Binding-site contacts:
Ligand atom C28 contacts residue MET101 of chain 1.A at 3.6 Å (hydrophobic).
Ligand atom C11 contacts residue LYS53 of chain 1.A at 3.7 Å.
Ligand atom C contacts residue ALA71 of chain 1.A at 3.5 Å (hydrophobic).
Ligand atom C11 contacts residue THR98 of chain 1.A at 3.4 Å.
Ligand atom C7 contacts residue PHE164 of chain 1.A at 3.4 Å (hydrophobic).
Ligand atom C15 contacts residue THR162 of chain 1.A at 3.6 Å.
Ligand atom C9 contacts residue ASP163 of chain 1.A at 3.2 Å.
Ligand atom O contacts residue ALA71 of chain 1.A at 3.4 Å.
Ligand atom C28 contacts residue ALA51 of chain 1.A at 3.2 Å (hydrophobic).
Ligand atom C8 contacts residue PHE164 of chain 1.A at 3.2 Å (hydrophobic).
Ligand atom C28 contacts residue GLN99 of chain 1.A at 3.3 Å.
Ligand atom N4 contacts residue MET101 of chain 1.A at 2.9 Å (h-bond).
Ligand atom O contacts residue MET74 of chain 1.A at 3.5 Å.
Ligand atom C27 contacts residue LEU152 of chain 1.A at 3.3 Å (hydrophobic).
Ligand atom C10 contacts residue THR98 of chain 1.A at 3.6 Å.
Ligand atom C13 contacts residue LYS53 of chain 1.A at 3.7 Å.
Ligand atom N2 contacts residue VAL34 of chain 1.A at 3.4 Å.
Ligand atom O1 contacts residue THR98 of chain 1.A at 3.3 Å.
Ligand atom C9 contacts residue THR162 of chain 1.A at 3.5 Å.
Ligand atom C25 contacts residue CYS105 of chain 1.A at 1.7 Å (hydrophobic).
Ligand atom N2 contacts residue LYS53 of chain 1.A at 3.1 Å (salt-bridge).
Ligand atom C12 contacts residue LYS53 of chain 1.A at 3.3 Å.
Ligand atom C12 contacts residue THR98 of chain 1.A at 3.4 Å.
Ligand atom N4 contacts residue ALA51 of chain 1.A at 3.5 Å.
Ligand atom C contacts residue ILE67 of chain 1.A at 3.5 Å (hydrophobic).
Ligand atom C24 contacts residue CYS105 of chain 1.A at 2.8 Å (hydrophobic).
Ligand atom N contacts residue PHE164 of chain 1.A at 3.0 Å (h-bond).
Ligand atom C1 contacts residue PHE164 of chain 1.A at 3.2 Å (hydrophobic).
Ligand atom C25 contacts residue ASP108 of chain 1.A at 3.4 Å.
Ligand atom C contacts residue PHE164 of chain 1.A at 3.6 Å (hydrophobic).
Ligand atom O contacts residue PHE164 of chain 1.A at 3.6 Å.
Ligand atom C26 contacts residue LEU152 of chain 1.A at 3.5 Å (hydrophobic).
Ligand atom C6 contacts residue CYS83 of chain 1.A at 3.5 Å (hydrophobic).
Ligand atom C11 contacts residue LEU96 of chain 1.A at 3.5 Å (hydrophobic).
Ligand atom C27 contacts residue ALA51 of chain 1.A at 3.7 Å (hydrophobic).
Ligand atom N4 contacts residue LEU100 of chain 1.A at 3.7 Å.
Ligand atom C22 contacts residue ARG149 of chain 1.A at 3.2 Å.
Ligand atom C12 contacts residue LEU96 of chain 1.A at 3.7 Å (hydrophobic).
Ligand atom C2 contacts residue PHE164 of chain 1.A at 3.4 Å (hydrophobic).
Ligand atom C16 contacts residue VAL34 of chain 1.A at 3.5 Å (hydrophobic).

Sequence of chain 1.A:
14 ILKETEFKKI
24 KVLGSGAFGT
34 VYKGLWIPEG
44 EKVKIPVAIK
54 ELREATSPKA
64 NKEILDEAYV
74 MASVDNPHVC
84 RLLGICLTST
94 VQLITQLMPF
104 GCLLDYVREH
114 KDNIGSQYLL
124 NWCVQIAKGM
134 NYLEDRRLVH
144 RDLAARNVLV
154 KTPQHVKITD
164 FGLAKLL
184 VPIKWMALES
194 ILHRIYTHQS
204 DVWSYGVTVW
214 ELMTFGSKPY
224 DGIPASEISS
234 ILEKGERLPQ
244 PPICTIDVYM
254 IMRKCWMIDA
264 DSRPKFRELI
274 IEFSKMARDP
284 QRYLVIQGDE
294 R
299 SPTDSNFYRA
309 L

The protein below binds the small molecule below.
Small molecule (SMILES): CCC(=O)N1CC[C@H](n2cc(-c3ccncc3)c(-c3cccc(OCc4ccc5c(c4)CN(C)C5=O)c3)n2)C1